Sequence of chain 1.C:
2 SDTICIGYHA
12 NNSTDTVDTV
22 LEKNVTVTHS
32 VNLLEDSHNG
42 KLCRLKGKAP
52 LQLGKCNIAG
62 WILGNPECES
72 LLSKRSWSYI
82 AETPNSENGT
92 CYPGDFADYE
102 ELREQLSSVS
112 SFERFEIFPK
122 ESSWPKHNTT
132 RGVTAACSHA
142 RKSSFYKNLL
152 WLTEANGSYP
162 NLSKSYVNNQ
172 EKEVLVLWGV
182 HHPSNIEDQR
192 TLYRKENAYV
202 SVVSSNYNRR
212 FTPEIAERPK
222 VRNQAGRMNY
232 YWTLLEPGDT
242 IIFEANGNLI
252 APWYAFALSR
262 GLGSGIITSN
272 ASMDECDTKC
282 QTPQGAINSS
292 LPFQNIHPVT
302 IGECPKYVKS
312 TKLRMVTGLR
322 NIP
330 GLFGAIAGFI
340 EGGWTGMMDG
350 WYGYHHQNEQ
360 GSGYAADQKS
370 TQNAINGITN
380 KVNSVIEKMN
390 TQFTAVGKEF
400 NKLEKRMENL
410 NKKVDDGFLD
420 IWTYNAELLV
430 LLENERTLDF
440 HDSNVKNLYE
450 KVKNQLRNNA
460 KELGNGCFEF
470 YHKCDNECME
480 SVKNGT

The protein below binds the small molecule below.
Small molecule (SMILES): CC(=O)N[C@@H]1[C@@H](O)[C@H](O)[C@@H](CO)O[C@H]1O

Binding-site contacts:
Ligand atom C5 contacts residue THR131 of chain 1.C at 4.3 Å.
Ligand atom C8 contacts residue NAG1 of chain 1.EA at 3.5 Å.
Ligand atom C5 contacts residue ASN129 of chain 1.C at 3.7 Å.
Ligand atom C8 contacts residue ASN129 of chain 1.C at 4.3 Å.
Ligand atom C4 contacts residue ASN129 of chain 1.C at 4.3 Å.
Ligand atom O7 contacts residue ALA156 of chain 1.C at 4.3 Å.
Ligand atom C1 contacts residue THR131 of chain 1.C at 3.7 Å.
Ligand atom O7 contacts residue ASN129 of chain 1.C at 3.0 Å (h-bond).
Ligand atom C2 contacts residue THR131 of chain 1.C at 4.3 Å.
Ligand atom N2 contacts residue NAG1 of chain 1.EA at 4.0 Å.
Ligand atom O7 contacts residue NAG1 of chain 1.EA at 3.7 Å.
Ligand atom N2 contacts residue THR131 of chain 1.C at 4.4 Å.
Ligand atom C3 contacts residue ASN129 of chain 1.C at 3.8 Å.
Ligand atom C6 contacts residue ARG132 of chain 1.C at 4.2 Å.
Ligand atom C7 contacts residue ASN129 of chain 1.C at 3.1 Å.
Ligand atom N2 contacts residue ASN129 of chain 1.C at 2.9 Å (h-bond).
Ligand atom O5 contacts residue ARG132 of chain 1.C at 3.5 Å (salt-bridge).
Ligand atom O5 contacts residue ASN129 of chain 1.C at 2.5 Å (h-bond).
Ligand atom O6 contacts residue ARG132 of chain 1.C at 3.0 Å (salt-bridge).
Ligand atom C1 contacts residue ARG132 of chain 1.C at 4.1 Å.
Ligand atom C3 contacts residue THR131 of chain 1.C at 4.2 Å.
Ligand atom C1 contacts residue ASN129 of chain 1.C at 1.5 Å.
Ligand atom O5 contacts residue THR131 of chain 1.C at 4.3 Å.
Ligand atom C2 contacts residue ASN129 of chain 1.C at 2.5 Å.
Ligand atom C7 contacts residue NAG1 of chain 1.EA at 3.5 Å.
Ligand atom O3 contacts residue NAG1 of chain 1.EA at 4.0 Å.